Binding-site contacts:
Ligand atom C11 contacts residue PRO55 of chain 1.A at 4.1 Å (hydrophobic).
Ligand atom N contacts residue ASN521 of chain 1.A at 2.8 Å (h-bond).
Ligand atom C9 contacts residue ILE362 of chain 1.A at 4.1 Å (hydrophobic).
Ligand atom C contacts residue FDA1 of chain 1.E at 4.0 Å.
Ligand atom C contacts residue ALA522 of chain 1.A at 3.9 Å (hydrophobic).
Ligand atom O1 contacts residue ASN521 of chain 1.A at 3.9 Å.
Ligand atom C7 contacts residue LEU433 of chain 1.A at 3.6 Å (hydrophobic).
Ligand atom S contacts residue TYR435 of chain 1.A at 3.7 Å.
Ligand atom O contacts residue PHE53 of chain 1.A at 4.1 Å.
Ligand atom C3 contacts residue FDA1 of chain 1.E at 3.4 Å.
Ligand atom S contacts residue ILE362 of chain 1.A at 4.0 Å.
Ligand atom C9 contacts residue HIS425 of chain 1.A at 3.4 Å.
Ligand atom O1 contacts residue FDA1 of chain 1.E at 3.7 Å.
Ligand atom C8 contacts residue HIS425 of chain 1.A at 3.4 Å.
Ligand atom C4 contacts residue TYR435 of chain 1.A at 3.4 Å (hydrophobic).
Ligand atom C4 contacts residue ASN521 of chain 1.A at 4.1 Å.
Ligand atom C1 contacts residue ASN521 of chain 1.A at 3.8 Å.
Ligand atom C8 contacts residue LEU433 of chain 1.A at 3.3 Å (hydrophobic).
Ligand atom N contacts residue FDA1 of chain 1.E at 3.5 Å.
Ligand atom C8 contacts residue TYR435 of chain 1.A at 3.8 Å (hydrophobic).
Ligand atom C3 contacts residue ASN521 of chain 1.A at 3.4 Å.
Ligand atom O1 contacts residue VAL94 of chain 1.A at 3.7 Å.
Ligand atom C6 contacts residue TYR435 of chain 1.A at 2.9 Å (hydrophobic).
Ligand atom C9 contacts residue LEU358 of chain 1.A at 4.0 Å (hydrophobic).
Ligand atom C2 contacts residue FDA1 of chain 1.E at 3.5 Å.
Ligand atom C7 contacts residue LEU358 of chain 1.A at 3.6 Å (hydrophobic).
Ligand atom C5 contacts residue ALA92 of chain 1.A at 3.9 Å (hydrophobic).
Ligand atom C contacts residue ASN521 of chain 1.A at 3.6 Å.
Ligand atom O contacts residue ALA92 of chain 1.A at 3.7 Å.
Ligand atom C9 contacts residue TYR435 of chain 1.A at 4.1 Å (hydrophobic).
Ligand atom S contacts residue VAL94 of chain 1.A at 3.8 Å.
Ligand atom C4 contacts residue ALA92 of chain 1.A at 3.6 Å (hydrophobic).
Ligand atom C1 contacts residue FDA1 of chain 1.E at 3.6 Å.
Ligand atom C7 contacts residue TYR435 of chain 1.A at 3.1 Å (hydrophobic).
Ligand atom O contacts residue FDA1 of chain 1.E at 3.8 Å.
Ligand atom C3 contacts residue ALA92 of chain 1.A at 3.8 Å (hydrophobic).
Ligand atom O1 contacts residue TYR435 of chain 1.A at 3.7 Å.
Ligand atom C2 contacts residue ASN521 of chain 1.A at 3.5 Å.
Ligand atom C5 contacts residue TYR435 of chain 1.A at 3.1 Å (hydrophobic).
Ligand atom C8 contacts residue LEU358 of chain 1.A at 3.5 Å (hydrophobic).

The protein below binds the small molecule below.
Small molecule (SMILES): C[C@H](NC(=O)CCC(=O)c1cccs1)c1cccnc1

Sequence of chain 1.A:
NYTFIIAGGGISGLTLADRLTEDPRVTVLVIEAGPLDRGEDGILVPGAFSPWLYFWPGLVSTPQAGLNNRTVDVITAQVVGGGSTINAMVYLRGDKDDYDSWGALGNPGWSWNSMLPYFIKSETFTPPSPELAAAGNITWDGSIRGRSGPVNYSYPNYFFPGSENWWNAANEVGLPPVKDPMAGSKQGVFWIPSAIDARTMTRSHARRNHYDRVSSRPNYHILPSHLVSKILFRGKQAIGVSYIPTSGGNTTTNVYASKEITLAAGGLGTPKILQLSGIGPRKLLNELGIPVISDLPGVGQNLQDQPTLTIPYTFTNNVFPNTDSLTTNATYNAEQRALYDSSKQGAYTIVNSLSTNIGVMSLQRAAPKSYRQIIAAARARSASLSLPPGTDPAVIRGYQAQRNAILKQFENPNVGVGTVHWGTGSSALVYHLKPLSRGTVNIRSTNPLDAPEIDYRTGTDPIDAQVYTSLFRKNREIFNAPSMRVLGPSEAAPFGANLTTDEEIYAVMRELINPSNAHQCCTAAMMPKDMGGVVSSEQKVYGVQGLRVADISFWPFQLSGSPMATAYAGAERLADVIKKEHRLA